Binding-site contacts:
Ligand atom C1 contacts residue SER52 of chain 1.A at 1.4 Å.
Ligand atom C1 contacts residue PRO54 of chain 1.A at 4.1 Å (hydrophobic).
Ligand atom C3 contacts residue SER52 of chain 1.A at 3.8 Å.
Ligand atom O4 contacts residue TYR68 of chain 1.A at 3.5 Å.
Ligand atom C2 contacts residue PRO54 of chain 1.A at 4.3 Å (hydrophobic).
Ligand atom C5 contacts residue GLN49 of chain 1.A at 3.5 Å.
Ligand atom C3 contacts residue PRO54 of chain 1.A at 4.0 Å (hydrophobic).
Ligand atom C5 contacts residue SER52 of chain 1.A at 3.6 Å.
Ligand atom C3 contacts residue TYR68 of chain 1.A at 4.3 Å (hydrophobic).
Ligand atom C6 contacts residue TYR68 of chain 1.A at 4.2 Å (hydrophobic).
Ligand atom C1 contacts residue GLN49 of chain 1.A at 3.4 Å.
Ligand atom O5 contacts residue SER52 of chain 1.A at 2.3 Å (h-bond).
Ligand atom C5 contacts residue TYR68 of chain 1.A at 3.7 Å (hydrophobic).
Ligand atom O2 contacts residue PRO54 of chain 1.A at 3.8 Å.
Ligand atom C4 contacts residue SER52 of chain 1.A at 4.2 Å.
Ligand atom O5 contacts residue GLN49 of chain 1.A at 3.1 Å (h-bond).
Ligand atom C2 contacts residue SER52 of chain 1.A at 2.5 Å.
Ligand atom C6 contacts residue GLN49 of chain 1.A at 3.6 Å.
Ligand atom O6 contacts residue TYR68 of chain 1.A at 4.0 Å.
Ligand atom C4 contacts residue TYR68 of chain 1.A at 4.0 Å (hydrophobic).
Ligand atom O6 contacts residue GLN49 of chain 1.A at 4.0 Å.
Ligand atom O2 contacts residue SER52 of chain 1.A at 2.6 Å.

A small-molecule ligand and the protein it binds are described below.
Small molecule (SMILES): OC[C@H]1O[C@@H](O)[C@H](O)[C@@H](O)[C@@H]1O

Sequence of chain 1.A:
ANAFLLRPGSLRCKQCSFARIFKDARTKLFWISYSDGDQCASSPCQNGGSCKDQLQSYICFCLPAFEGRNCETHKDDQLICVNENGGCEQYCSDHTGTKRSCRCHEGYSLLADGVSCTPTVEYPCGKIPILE